Binding-site contacts:
Ligand atom O6 contacts residue GLY219 of chain 1.C at 2.9 Å (h-bond).
Ligand atom O3 contacts residue ARG220 of chain 1.C at 4.3 Å.
Ligand atom C3 contacts residue ARG220 of chain 1.C at 4.3 Å.
Ligand atom O2 contacts residue GLY219 of chain 1.C at 4.4 Å.
Ligand atom O4 contacts residue GLY221 of chain 1.C at 4.3 Å.
Ligand atom O6 contacts residue GLY219 of chain 1.C at 3.9 Å.
Ligand atom O6 contacts residue ARG220 of chain 1.C at 4.4 Å.
Ligand atom C5 contacts residue GLY221 of chain 1.C at 4.4 Å.
Ligand atom C5 contacts residue ARG220 of chain 1.C at 4.2 Å.
Ligand atom C4 contacts residue ARG220 of chain 1.C at 4.0 Å.
Ligand atom C4 contacts residue GLY221 of chain 1.C at 4.0 Å.
Ligand atom C1 contacts residue GLY219 of chain 1.C at 3.5 Å.
Ligand atom C6 contacts residue ILE217 of chain 1.C at 4.1 Å (hydrophobic).
Ligand atom C1 contacts residue ARG220 of chain 1.C at 4.0 Å.
Ligand atom C2 contacts residue ARG220 of chain 1.C at 3.9 Å.
Ligand atom C2 contacts residue GLY219 of chain 1.C at 4.3 Å.
Ligand atom C6 contacts residue ARG220 of chain 1.C at 4.2 Å.
Ligand atom O6 contacts residue THR218 of chain 1.C at 3.4 Å.
Ligand atom O5 contacts residue GLY221 of chain 1.C at 4.2 Å.
Ligand atom C6 contacts residue GLY221 of chain 1.C at 4.2 Å.
Ligand atom O6 contacts residue THR218 of chain 1.C at 4.3 Å.
Ligand atom C6 contacts residue GLY219 of chain 1.C at 4.2 Å.
Ligand atom C6 contacts residue GLY219 of chain 1.C at 3.7 Å.
Ligand atom O5 contacts residue ARG220 of chain 1.C at 3.2 Å (salt-bridge).
Ligand atom O5 contacts residue GLY219 of chain 1.C at 3.9 Å.
Ligand atom O5 contacts residue GLY219 of chain 1.C at 3.0 Å.
Ligand atom C5 contacts residue GLY219 of chain 1.C at 4.0 Å.
Ligand atom C6 contacts residue THR218 of chain 1.C at 4.3 Å.
Ligand atom O6 contacts residue ILE217 of chain 1.C at 4.1 Å.

Sequence of chain 1.C:
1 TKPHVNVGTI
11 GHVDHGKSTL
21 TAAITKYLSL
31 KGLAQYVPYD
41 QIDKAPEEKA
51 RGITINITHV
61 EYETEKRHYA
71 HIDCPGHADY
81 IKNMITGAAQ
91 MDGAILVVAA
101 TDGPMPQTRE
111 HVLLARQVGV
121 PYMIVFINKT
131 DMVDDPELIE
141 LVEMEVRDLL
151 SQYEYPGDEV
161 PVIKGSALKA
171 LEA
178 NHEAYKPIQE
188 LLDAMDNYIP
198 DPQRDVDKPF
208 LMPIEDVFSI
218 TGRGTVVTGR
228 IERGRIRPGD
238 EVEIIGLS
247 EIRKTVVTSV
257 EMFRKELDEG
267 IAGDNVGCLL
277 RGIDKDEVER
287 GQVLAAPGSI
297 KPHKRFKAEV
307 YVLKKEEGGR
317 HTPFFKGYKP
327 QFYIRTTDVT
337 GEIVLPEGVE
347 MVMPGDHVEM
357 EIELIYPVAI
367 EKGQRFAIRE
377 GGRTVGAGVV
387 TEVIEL

The small molecule below binds the protein below.
Small molecule (SMILES): OC[C@H]1O[C@@](CO)(O[C@H]2O[C@H](CO)[C@@H](O)[C@H](O)[C@H]2O)[C@@H](O)[C@@H]1O